Sequence of chain 1.A:
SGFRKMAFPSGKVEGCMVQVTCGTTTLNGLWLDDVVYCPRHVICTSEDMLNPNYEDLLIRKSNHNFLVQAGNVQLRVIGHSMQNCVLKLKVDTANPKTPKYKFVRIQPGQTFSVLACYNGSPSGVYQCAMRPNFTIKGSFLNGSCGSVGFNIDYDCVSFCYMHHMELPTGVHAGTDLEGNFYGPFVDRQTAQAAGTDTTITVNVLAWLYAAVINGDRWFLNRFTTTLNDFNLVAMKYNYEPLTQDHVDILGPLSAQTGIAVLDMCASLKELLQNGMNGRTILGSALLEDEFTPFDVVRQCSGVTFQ

Sequence of chain 2.A:
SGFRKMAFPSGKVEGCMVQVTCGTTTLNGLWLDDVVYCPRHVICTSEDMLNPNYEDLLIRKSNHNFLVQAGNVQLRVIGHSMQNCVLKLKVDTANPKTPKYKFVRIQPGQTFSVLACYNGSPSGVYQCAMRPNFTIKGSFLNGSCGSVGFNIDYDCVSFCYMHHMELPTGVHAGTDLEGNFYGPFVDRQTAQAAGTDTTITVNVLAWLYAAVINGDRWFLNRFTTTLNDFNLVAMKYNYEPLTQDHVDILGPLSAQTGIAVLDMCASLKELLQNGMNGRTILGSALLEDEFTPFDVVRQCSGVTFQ

A small-molecule ligand and the protein it binds are described below.
Small molecule (SMILES): [H]/N=C\[C@H](C[C@@H]1CCCNC1=O)NC(=O)[C@@H]1[C@@H]2[C@H](CN1C(=O)[C@@H](NC(=O)C(F)F)C(C)(C)C)C2(C)C

Binding-site contacts:
Ligand atom C29 contacts residue ASN142 of chain 1.A at 3.6 Å.
Ligand atom C22 contacts residue ARG188 of chain 1.A at 3.4 Å.
Ligand atom O17 contacts residue MET165 of chain 1.A at 3.4 Å.
Ligand atom C02 contacts residue HIS164 of chain 1.A at 3.7 Å.
Ligand atom C32 contacts residue GLU166 of chain 1.A at 3.5 Å.
Ligand atom N31 contacts residue GLU166 of chain 1.A at 2.8 Å (salt-bridge).
Ligand atom N24 contacts residue CYS145 of chain 1.A at 2.9 Å (h-bond).
Ligand atom O33 contacts residue HIS163 of chain 1.A at 2.7 Å (h-bond).
Ligand atom F14 contacts residue LEU167 of chain 1.A at 3.3 Å.
Ligand atom C03 contacts residue HIS164 of chain 1.A at 3.5 Å.
Ligand atom N35 contacts residue SER144 of chain 1.A at 3.4 Å (h-bond).
Ligand atom C23 contacts residue MET49 of chain 1.A at 3.7 Å (hydrophobic).
Ligand atom C22 contacts residue ASP187 of chain 1.A at 3.5 Å.
Ligand atom O16 contacts residue GLN189 of chain 1.A at 3.4 Å.
Ligand atom F14 contacts residue GLU166 of chain 1.A at 2.7 Å.
Ligand atom C30 contacts residue GLU166 of chain 1.A at 3.5 Å.
Ligand atom F15 contacts residue THR190 of chain 1.A at 3.0 Å.
Ligand atom C23 contacts residue HIS41 of chain 1.A at 3.4 Å.
Ligand atom N24 contacts residue HIS164 of chain 1.A at 2.9 Å (h-bond).
Ligand atom N35 contacts residue CYS145 of chain 1.A at 2.6 Å (h-bond).
Ligand atom C28 contacts residue ASN142 of chain 1.A at 3.4 Å.
Ligand atom O33 contacts residue GLU166 of chain 1.A at 3.6 Å.
Ligand atom F15 contacts residue GLN192 of chain 1.A at 3.6 Å.
Ligand atom F14 contacts residue MET165 of chain 1.A at 3.6 Å.
Ligand atom C13 contacts residue THR190 of chain 1.A at 3.3 Å.
Ligand atom O33 contacts residue HIS172 of chain 1.A at 3.7 Å.
Ligand atom O17 contacts residue GLU166 of chain 1.A at 3.0 Å (salt-bridge).
Ligand atom N35 contacts residue GLY143 of chain 1.A at 3.2 Å (h-bond).
Ligand atom O33 contacts residue PHE140 of chain 1.A at 3.6 Å.
Ligand atom C13 contacts residue GLU166 of chain 1.A at 3.8 Å.
Ligand atom C25 contacts residue CYS145 of chain 1.A at 2.8 Å (hydrophobic).
Ligand atom C34 contacts residue CYS145 of chain 1.A at 1.8 Å (hydrophobic).
Ligand atom C18 contacts residue GLN189 of chain 1.A at 3.8 Å.
Ligand atom C26 contacts residue CYS145 of chain 1.A at 3.3 Å (hydrophobic).
Ligand atom O16 contacts residue THR190 of chain 1.A at 3.6 Å (h-bond).
Ligand atom C22 contacts residue MET165 of chain 1.A at 3.8 Å (hydrophobic).
Ligand atom N11 contacts residue GLU166 of chain 1.A at 3.0 Å (salt-bridge).
Ligand atom C23 contacts residue TYR54 of chain 1.A at 3.6 Å (hydrophobic).
Ligand atom N31 contacts residue PHE140 of chain 1.A at 3.2 Å (h-bond).
Ligand atom C09 contacts residue GLU166 of chain 1.A at 3.5 Å.